The small molecule below binds the protein below.
Small molecule (SMILES): CC(=O)N[C@@H]1[C@@H](O)[C@H](O)[C@@H](CO)O[C@H]1O

Sequence of chain 1.A:
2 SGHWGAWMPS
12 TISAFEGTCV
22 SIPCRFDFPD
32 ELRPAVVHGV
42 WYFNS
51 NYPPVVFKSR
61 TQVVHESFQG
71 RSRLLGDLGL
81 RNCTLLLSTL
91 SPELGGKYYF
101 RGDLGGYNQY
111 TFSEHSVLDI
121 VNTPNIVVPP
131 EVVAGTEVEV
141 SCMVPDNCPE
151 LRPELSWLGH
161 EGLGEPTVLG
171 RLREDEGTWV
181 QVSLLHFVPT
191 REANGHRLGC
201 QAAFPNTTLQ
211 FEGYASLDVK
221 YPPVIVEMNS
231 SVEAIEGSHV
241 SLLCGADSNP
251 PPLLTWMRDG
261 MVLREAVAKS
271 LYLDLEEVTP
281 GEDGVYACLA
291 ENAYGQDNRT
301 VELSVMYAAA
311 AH

Binding-site contacts:
Ligand atom C7 contacts residue SER241 of chain 1.A at 3.6 Å.
Ligand atom C3 contacts residue SER241 of chain 1.A at 3.6 Å.
Ligand atom O5 contacts residue LEU243 of chain 1.A at 4.2 Å.
Ligand atom C6 contacts residue LEU243 of chain 1.A at 3.6 Å (hydrophobic).
Ligand atom O5 contacts residue ASN229 of chain 1.A at 2.4 Å (h-bond).
Ligand atom O6 contacts residue GLU227 of chain 1.A at 3.4 Å (salt-bridge).
Ligand atom C8 contacts residue LEU242 of chain 1.A at 4.3 Å (hydrophobic).
Ligand atom C6 contacts residue GLU227 of chain 1.A at 3.7 Å.
Ligand atom C1 contacts residue ASN229 of chain 1.A at 1.4 Å.
Ligand atom O4 contacts residue TYR272 of chain 1.A at 3.7 Å.
Ligand atom C8 contacts residue VAL240 of chain 1.A at 4.0 Å (hydrophobic).
Ligand atom O3 contacts residue SER241 of chain 1.A at 4.0 Å.
Ligand atom N2 contacts residue ASN229 of chain 1.A at 2.9 Å (h-bond).
Ligand atom N2 contacts residue SER241 of chain 1.A at 2.8 Å (h-bond).
Ligand atom C7 contacts residue ASN229 of chain 1.A at 3.7 Å.
Ligand atom N2 contacts residue SO41 of chain 1.N at 4.5 Å.
Ligand atom C8 contacts residue SER241 of chain 1.A at 3.6 Å.
Ligand atom C1 contacts residue SO41 of chain 1.N at 3.9 Å.
Ligand atom O5 contacts residue SO41 of chain 1.N at 4.3 Å.
Ligand atom C1 contacts residue SER241 of chain 1.A at 4.0 Å.
Ligand atom O7 contacts residue SO41 of chain 1.N at 4.1 Å.
Ligand atom C5 contacts residue LEU243 of chain 1.A at 3.8 Å (hydrophobic).
Ligand atom C2 contacts residue SER241 of chain 1.A at 3.6 Å.
Ligand atom C8 contacts residue VAL232 of chain 1.A at 3.6 Å (hydrophobic).
Ligand atom C4 contacts residue ASN229 of chain 1.A at 4.2 Å.
Ligand atom C2 contacts residue SO41 of chain 1.N at 4.2 Å.
Ligand atom C7 contacts residue SO41 of chain 1.N at 4.5 Å.
Ligand atom C2 contacts residue ASN229 of chain 1.A at 2.5 Å.
Ligand atom C1 contacts residue LEU243 of chain 1.A at 4.2 Å (hydrophobic).
Ligand atom C7 contacts residue VAL232 of chain 1.A at 4.4 Å (hydrophobic).
Ligand atom O5 contacts residue GLU227 of chain 1.A at 4.4 Å.
Ligand atom C5 contacts residue ASN229 of chain 1.A at 3.7 Å.
Ligand atom C3 contacts residue ASN229 of chain 1.A at 3.8 Å.
Ligand atom O7 contacts residue ASN229 of chain 1.A at 4.2 Å.